Binding-site contacts:
Ligand atom OAF contacts residue ARG138 of chain 1.A at 2.9 Å (salt-bridge).
Ligand atom CAS contacts residue PHE131 of chain 1.A at 3.3 Å (hydrophobic).
Ligand atom CBB contacts residue ILE127 of chain 1.A at 3.6 Å (hydrophobic).
Ligand atom CAD contacts residue TYR49 of chain 1.A at 3.4 Å (hydrophobic).
Ligand atom CAX contacts residue ARG138 of chain 1.A at 3.6 Å.
Ligand atom CAN contacts residue Y011 of chain 1.H at 4.0 Å.
Ligand atom CAT contacts residue LEU134 of chain 1.A at 3.6 Å (hydrophobic).
Ligand atom CAS contacts residue HIS932 of chain 1.A at 4.2 Å.
Ligand atom CAY contacts residue MET928 of chain 1.A at 4.2 Å (hydrophobic).
Ligand atom CAE contacts residue PHE131 of chain 1.A at 3.8 Å (hydrophobic).
Ligand atom CAO contacts residue ILE127 of chain 1.A at 4.0 Å (hydrophobic).
Ligand atom CAU contacts residue PHE131 of chain 1.A at 3.9 Å (hydrophobic).
Ligand atom CAR contacts residue HIS932 of chain 1.A at 3.4 Å.
Ligand atom OAF contacts residue TYR49 of chain 1.A at 3.9 Å.
Ligand atom CBC contacts residue Y011 of chain 1.H at 3.8 Å.
Ligand atom CAX contacts residue TYR49 of chain 1.A at 4.1 Å (hydrophobic).
Ligand atom CAY contacts residue Y011 of chain 1.H at 3.4 Å.
Ligand atom OAH contacts residue ARG138 of chain 1.A at 3.3 Å.
Ligand atom CAL contacts residue TYR49 of chain 1.A at 3.6 Å (hydrophobic).
Ligand atom CAC contacts residue TYR126 of chain 1.A at 3.6 Å (hydrophobic).
Ligand atom OAG contacts residue Y011 of chain 1.H at 3.1 Å (h-bond).
Ligand atom OAH contacts residue MET928 of chain 1.A at 3.6 Å.
Ligand atom CAO contacts residue Y011 of chain 1.H at 3.6 Å.
Ligand atom OAH contacts residue TYR924 of chain 1.A at 3.2 Å (h-bond).
Ligand atom CBA contacts residue Y011 of chain 1.H at 3.8 Å.
Ligand atom CAM contacts residue Y011 of chain 1.H at 3.7 Å.
Ligand atom CAD contacts residue PHE131 of chain 1.A at 4.1 Å (hydrophobic).
Ligand atom OAF contacts residue Y011 of chain 1.H at 4.2 Å.
Ligand atom CAC contacts residue ILE127 of chain 1.A at 4.1 Å (hydrophobic).
Ligand atom CAM contacts residue MET928 of chain 1.A at 4.2 Å (hydrophobic).
Ligand atom CAV contacts residue Y011 of chain 1.H at 3.2 Å.
Ligand atom CBB contacts residue TYR126 of chain 1.A at 4.1 Å (hydrophobic).
Ligand atom CAA contacts residue Y011 of chain 1.H at 3.9 Å.
Ligand atom CAT contacts residue TYR49 of chain 1.A at 4.2 Å (hydrophobic).
Ligand atom CAL contacts residue Y011 of chain 1.H at 3.7 Å.
Ligand atom CAD contacts residue Y011 of chain 1.H at 3.5 Å.
Ligand atom CAE contacts residue Y011 of chain 1.H at 3.3 Å.
Ligand atom CAU contacts residue TYR126 of chain 1.A at 3.6 Å (hydrophobic).
Ligand atom OAW contacts residue Y011 of chain 1.H at 3.9 Å.
Ligand atom CAT contacts residue HIS932 of chain 1.A at 3.7 Å.

A small-molecule ligand and the protein it binds are described below.
Small molecule (SMILES): CC(C)CCC[C@@H](C)[C@H]1CC[C@H]2[C@@H]3CC=C4C[C@@H](OC(=O)CCC(=O)O)CC[C@]4(C)[C@H]3CC[C@]12C

Sequence of chain 1.A:
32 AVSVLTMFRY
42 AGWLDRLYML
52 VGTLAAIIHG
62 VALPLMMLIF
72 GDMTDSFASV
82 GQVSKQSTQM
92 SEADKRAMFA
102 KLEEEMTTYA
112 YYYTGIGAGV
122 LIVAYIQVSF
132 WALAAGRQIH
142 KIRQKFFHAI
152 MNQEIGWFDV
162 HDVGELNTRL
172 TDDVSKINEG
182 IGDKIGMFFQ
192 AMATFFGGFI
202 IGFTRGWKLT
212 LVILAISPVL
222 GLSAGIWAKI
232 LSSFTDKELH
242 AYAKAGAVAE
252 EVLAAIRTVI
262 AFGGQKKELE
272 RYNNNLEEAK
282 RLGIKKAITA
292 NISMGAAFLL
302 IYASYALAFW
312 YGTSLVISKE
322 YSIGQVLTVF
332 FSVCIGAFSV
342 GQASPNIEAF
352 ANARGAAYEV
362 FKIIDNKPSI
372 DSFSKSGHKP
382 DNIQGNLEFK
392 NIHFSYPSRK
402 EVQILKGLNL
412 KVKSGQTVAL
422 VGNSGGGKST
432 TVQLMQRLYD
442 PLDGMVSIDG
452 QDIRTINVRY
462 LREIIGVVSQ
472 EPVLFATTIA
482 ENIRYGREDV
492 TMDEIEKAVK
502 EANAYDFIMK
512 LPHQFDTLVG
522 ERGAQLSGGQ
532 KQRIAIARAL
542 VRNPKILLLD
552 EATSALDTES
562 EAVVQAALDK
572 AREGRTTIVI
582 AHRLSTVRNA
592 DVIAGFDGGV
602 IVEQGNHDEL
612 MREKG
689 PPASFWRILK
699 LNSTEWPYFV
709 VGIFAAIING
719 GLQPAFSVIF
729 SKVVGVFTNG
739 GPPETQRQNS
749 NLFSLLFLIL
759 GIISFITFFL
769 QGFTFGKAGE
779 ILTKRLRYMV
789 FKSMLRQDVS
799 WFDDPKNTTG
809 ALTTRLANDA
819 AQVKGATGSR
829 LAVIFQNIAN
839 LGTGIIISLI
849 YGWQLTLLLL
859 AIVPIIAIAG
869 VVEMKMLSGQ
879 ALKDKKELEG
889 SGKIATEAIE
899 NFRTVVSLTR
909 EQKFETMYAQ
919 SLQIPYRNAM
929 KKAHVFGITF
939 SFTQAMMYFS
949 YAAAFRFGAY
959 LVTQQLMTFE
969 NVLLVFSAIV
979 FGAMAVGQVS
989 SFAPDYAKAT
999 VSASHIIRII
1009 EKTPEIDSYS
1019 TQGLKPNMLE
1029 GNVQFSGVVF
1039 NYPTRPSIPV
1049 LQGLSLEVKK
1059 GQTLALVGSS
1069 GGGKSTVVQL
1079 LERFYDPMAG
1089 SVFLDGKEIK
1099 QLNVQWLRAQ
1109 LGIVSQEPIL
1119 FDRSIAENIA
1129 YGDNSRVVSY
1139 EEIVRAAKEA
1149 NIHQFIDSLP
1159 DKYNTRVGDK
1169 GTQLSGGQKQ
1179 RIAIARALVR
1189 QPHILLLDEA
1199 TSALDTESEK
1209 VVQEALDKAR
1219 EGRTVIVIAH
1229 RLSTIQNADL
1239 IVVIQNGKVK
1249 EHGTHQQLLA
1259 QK